Binding-site contacts:
Ligand atom C8 contacts residue ASN18 of chain 1.E at 3.6 Å.
Ligand atom C5' contacts residue ILE16 of chain 1.E at 3.8 Å (hydrophobic).
Ligand atom C3' contacts residue GLY124 of chain 1.E at 4.1 Å.
Ligand atom O4' contacts residue ILE17 of chain 1.E at 4.1 Å.
Ligand atom O3' contacts residue MET123 of chain 1.E at 4.2 Å.
Ligand atom O4' contacts residue GLY124 of chain 1.E at 4.4 Å.
Ligand atom O5' contacts residue ASN18 of chain 1.E at 4.4 Å.
Ligand atom O2' contacts residue GLY124 of chain 1.E at 3.0 Å.
Ligand atom OP2 contacts residue ASN18 of chain 1.E at 3.8 Å.
Ligand atom C4' contacts residue ILE16 of chain 1.E at 3.7 Å (hydrophobic).
Ligand atom C1' contacts residue GLY124 of chain 1.E at 4.4 Å.
Ligand atom C2' contacts residue GLY124 of chain 1.E at 4.0 Å.
Ligand atom P contacts residue ASN18 of chain 1.E at 3.5 Å.
Ligand atom N9 contacts residue ASN18 of chain 1.E at 4.1 Å.
Ligand atom C4 contacts residue ASN18 of chain 1.E at 4.2 Å.
Ligand atom O2' contacts residue VAL121 of chain 1.E at 3.8 Å.
Ligand atom O3' contacts residue GLY124 of chain 1.E at 3.9 Å.
Ligand atom C1' contacts residue ASN18 of chain 1.E at 4.1 Å.
Ligand atom O4' contacts residue VAL121 of chain 1.E at 4.5 Å.
Ligand atom C4' contacts residue GLY124 of chain 1.E at 3.8 Å.
Ligand atom OP1 contacts residue ASN18 of chain 1.E at 4.2 Å.
Ligand atom O4' contacts residue ILE16 of chain 1.E at 4.0 Å.
Ligand atom O4' contacts residue ASN18 of chain 1.E at 3.4 Å (h-bond).
Ligand atom O2' contacts residue ALA122 of chain 1.E at 4.2 Å.
Ligand atom N7 contacts residue ASN18 of chain 1.E at 4.1 Å.
Ligand atom C5' contacts residue ALA122 of chain 1.E at 4.0 Å (hydrophobic).

A small-molecule ligand and the protein it binds are described below.
Small molecule (SMILES): Nc1nc(=O)c2ncn([C@@H]3O[C@H](COP(=O)=O)[C@@H](O[P](=O)(O)OC[C@H]4O[C@@H](n5cnc6c(=O)nc(N)[nH]c65)[C@H](O)[C@@H]4O[P](=O)(O)OC[C@H]4O[C@@H](n5cnc6c(N)ncnc65)[C@H](O)[C@@H]4O)[C@H]3O)c2[nH]1

Sequence of chain 1.E:
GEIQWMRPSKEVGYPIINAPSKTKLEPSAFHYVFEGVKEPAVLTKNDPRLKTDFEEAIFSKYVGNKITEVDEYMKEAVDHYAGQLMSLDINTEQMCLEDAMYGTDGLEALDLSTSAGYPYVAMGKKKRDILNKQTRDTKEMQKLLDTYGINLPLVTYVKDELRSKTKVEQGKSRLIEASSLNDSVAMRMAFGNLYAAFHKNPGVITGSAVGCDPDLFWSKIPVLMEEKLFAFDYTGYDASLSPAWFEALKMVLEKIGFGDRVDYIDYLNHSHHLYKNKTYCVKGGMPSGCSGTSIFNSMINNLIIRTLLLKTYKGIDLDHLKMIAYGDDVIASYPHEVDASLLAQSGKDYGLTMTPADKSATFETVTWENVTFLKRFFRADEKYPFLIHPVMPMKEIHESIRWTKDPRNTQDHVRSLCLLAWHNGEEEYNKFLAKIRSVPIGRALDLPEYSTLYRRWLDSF